This small molecule binds to this protein.
Small molecule (SMILES): OC[C@H]1O[C@@](CO)(OC[C@H]2O[C@@](CO)(OC[C@H]3O[C@@](CO)(OC[C@H]4O[C@@](CO[C@]5(CO)O[C@H](CO)[C@@H](O)[C@@H]5O)(OC[C@H]5O[C@@](CO)(OC[C@H]6O[C@](O)(CO)[C@@H](O)[C@@H]6O)[C@@H](O)[C@@H]5O)[C@@H](O)[C@@H]4O)[C@@H](O)[C@@H]3O)[C@@H](O)[C@@H]2O)[C@@H](O)[C@@H]1O

Sequence of chain 2.A:
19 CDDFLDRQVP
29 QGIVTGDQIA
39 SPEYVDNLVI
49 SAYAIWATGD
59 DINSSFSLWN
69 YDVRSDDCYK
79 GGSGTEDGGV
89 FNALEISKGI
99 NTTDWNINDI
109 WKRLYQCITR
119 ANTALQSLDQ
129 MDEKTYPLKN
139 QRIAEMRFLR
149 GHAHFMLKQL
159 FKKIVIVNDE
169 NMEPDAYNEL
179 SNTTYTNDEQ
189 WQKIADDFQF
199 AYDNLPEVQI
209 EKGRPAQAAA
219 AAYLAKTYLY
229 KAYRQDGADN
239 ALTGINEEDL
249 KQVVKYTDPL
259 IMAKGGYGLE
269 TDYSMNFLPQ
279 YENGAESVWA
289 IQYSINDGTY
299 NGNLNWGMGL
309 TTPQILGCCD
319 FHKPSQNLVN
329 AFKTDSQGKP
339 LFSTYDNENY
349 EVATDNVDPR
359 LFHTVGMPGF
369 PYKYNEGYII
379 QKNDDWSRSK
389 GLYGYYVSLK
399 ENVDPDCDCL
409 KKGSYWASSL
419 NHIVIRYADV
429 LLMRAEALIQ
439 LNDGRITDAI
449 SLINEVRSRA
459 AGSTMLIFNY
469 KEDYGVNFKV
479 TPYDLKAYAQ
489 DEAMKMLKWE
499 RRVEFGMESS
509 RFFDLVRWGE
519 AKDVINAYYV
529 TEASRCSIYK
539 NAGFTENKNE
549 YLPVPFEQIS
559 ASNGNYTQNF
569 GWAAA

Binding-site contacts:
Ligand atom C1 contacts residue ASN61 of chain 2.A at 3.3 Å.
Ligand atom C4 contacts residue TRP103 of chain 2.A at 3.6 Å (hydrophobic).
Ligand atom O1 contacts residue ASP431 of chain 2.B at 2.7 Å (salt-bridge).
Ligand atom O3 contacts residue ASP431 of chain 2.B at 3.3 Å (salt-bridge).
Ligand atom O3 contacts residue ASP59 of chain 2.A at 2.6 Å (salt-bridge).
Ligand atom O5 contacts residue GLN493 of chain 2.B at 3.3 Å (h-bond).
Ligand atom O5 contacts residue ASP431 of chain 2.B at 2.8 Å (salt-bridge).
Ligand atom O6 contacts residue ASP85 of chain 2.A at 3.5 Å (salt-bridge).
Ligand atom O3 contacts residue ARG386 of chain 2.A at 3.7 Å.
Ligand atom O4 contacts residue ASP85 of chain 2.A at 3.2 Å (salt-bridge).
Ligand atom C2 contacts residue ASP431 of chain 2.B at 3.1 Å.
Ligand atom O6 contacts residue ASP431 of chain 2.B at 3.5 Å (salt-bridge).
Ligand atom C1 contacts residue GLY401 of chain 2.B at 3.4 Å.
Ligand atom C6 contacts residue ASP431 of chain 2.B at 3.6 Å.
Ligand atom O4 contacts residue ARG386 of chain 2.A at 2.8 Å (salt-bridge).
Ligand atom C3 contacts residue ASP85 of chain 2.A at 3.5 Å.
Ligand atom O3 contacts residue ARG432 of chain 2.B at 3.6 Å.
Ligand atom O2 contacts residue ASP408 of chain 2.B at 3.2 Å (salt-bridge).
Ligand atom O3 contacts residue ASN926 of chain 2.B at 2.8 Å (h-bond).
Ligand atom C1 contacts residue ASP431 of chain 2.B at 3.4 Å.
Ligand atom C1 contacts residue GLU404 of chain 2.B at 3.4 Å.
Ligand atom C5 contacts residue ASN61 of chain 2.A at 3.5 Å.
Ligand atom O1 contacts residue ASN61 of chain 2.A at 2.6 Å (h-bond).
Ligand atom O5 contacts residue ASN61 of chain 2.A at 2.9 Å (h-bond).
Ligand atom O3 contacts residue THR405 of chain 2.B at 3.1 Å (h-bond).
Ligand atom O2 contacts residue GLU404 of chain 2.B at 3.5 Å.
Ligand atom C4 contacts residue ASP85 of chain 2.A at 3.5 Å.
Ligand atom O3 contacts residue VAL927 of chain 2.B at 3.4 Å.
Ligand atom O3 contacts residue ASP85 of chain 2.A at 2.5 Å (salt-bridge).
Ligand atom C3 contacts residue ASP59 of chain 2.A at 3.2 Å.
Ligand atom O1 contacts residue GLY86 of chain 2.A at 3.4 Å.
Ligand atom C3 contacts residue ASP431 of chain 2.B at 3.6 Å.
Ligand atom O4 contacts residue TRP103 of chain 2.A at 3.5 Å.
Ligand atom O3 contacts residue ASN61 of chain 2.A at 2.6 Å (h-bond).
Ligand atom O4 contacts residue ASP59 of chain 2.A at 3.7 Å.
Ligand atom C3 contacts residue ASN61 of chain 2.A at 3.7 Å.
Ligand atom O5 contacts residue TYR413 of chain 2.A at 3.1 Å (h-bond).
Ligand atom O6 contacts residue ASN61 of chain 2.A at 3.0 Å (h-bond).
Ligand atom O3 contacts residue PHE674 of chain 2.B at 3.6 Å.
Ligand atom C3 contacts residue THR405 of chain 2.B at 3.3 Å.

Sequence of chain 2.B:
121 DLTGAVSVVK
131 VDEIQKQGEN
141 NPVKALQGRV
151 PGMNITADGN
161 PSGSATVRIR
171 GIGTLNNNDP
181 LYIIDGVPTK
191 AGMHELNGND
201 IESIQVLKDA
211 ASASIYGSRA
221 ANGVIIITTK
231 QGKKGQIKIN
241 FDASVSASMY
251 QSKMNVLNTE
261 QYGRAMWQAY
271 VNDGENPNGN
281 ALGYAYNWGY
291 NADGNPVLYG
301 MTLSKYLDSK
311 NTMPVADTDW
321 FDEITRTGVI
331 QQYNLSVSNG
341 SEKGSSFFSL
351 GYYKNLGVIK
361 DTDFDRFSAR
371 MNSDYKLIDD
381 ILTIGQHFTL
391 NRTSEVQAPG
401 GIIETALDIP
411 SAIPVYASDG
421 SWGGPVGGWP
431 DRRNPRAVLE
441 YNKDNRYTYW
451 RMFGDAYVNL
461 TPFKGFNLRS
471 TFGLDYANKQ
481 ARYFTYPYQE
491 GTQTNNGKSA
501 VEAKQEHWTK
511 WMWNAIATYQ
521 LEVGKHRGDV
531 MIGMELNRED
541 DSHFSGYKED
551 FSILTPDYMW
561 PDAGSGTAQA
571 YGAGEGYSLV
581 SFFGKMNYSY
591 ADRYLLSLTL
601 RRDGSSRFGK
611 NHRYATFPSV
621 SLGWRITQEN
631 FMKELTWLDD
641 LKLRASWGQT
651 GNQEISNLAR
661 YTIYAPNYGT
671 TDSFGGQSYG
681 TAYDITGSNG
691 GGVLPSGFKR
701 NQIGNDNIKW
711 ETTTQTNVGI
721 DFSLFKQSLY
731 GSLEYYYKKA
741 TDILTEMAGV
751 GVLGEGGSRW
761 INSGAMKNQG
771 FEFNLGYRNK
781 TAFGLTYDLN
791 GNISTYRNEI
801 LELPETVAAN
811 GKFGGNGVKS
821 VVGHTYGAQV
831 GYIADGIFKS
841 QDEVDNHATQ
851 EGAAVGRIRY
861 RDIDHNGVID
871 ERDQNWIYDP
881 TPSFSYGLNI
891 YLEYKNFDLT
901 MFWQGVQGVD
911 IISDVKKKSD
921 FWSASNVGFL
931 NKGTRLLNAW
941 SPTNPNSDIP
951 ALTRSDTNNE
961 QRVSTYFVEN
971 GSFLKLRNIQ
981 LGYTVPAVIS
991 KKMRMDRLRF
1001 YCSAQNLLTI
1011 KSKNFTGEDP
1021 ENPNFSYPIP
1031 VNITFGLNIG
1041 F